This protein binds this small molecule.
Small molecule (SMILES): CC(=O)N[C@@H]1[C@@H](O)[C@H](O)[C@@H](CO)O[C@H]1O

Binding-site contacts:
Ligand atom O7 contacts residue ASN799 of chain 1.B at 3.4 Å (h-bond).
Ligand atom O7 contacts residue ASN1159 of chain 1.B at 3.7 Å.
Ligand atom N2 contacts residue ASN799 of chain 1.B at 2.9 Å (h-bond).
Ligand atom C7 contacts residue ASN799 of chain 1.B at 3.2 Å.
Ligand atom C4 contacts residue ASN799 of chain 1.B at 4.2 Å.
Ligand atom C1 contacts residue ASN1159 of chain 1.B at 4.4 Å.
Ligand atom C1 contacts residue ASN799 of chain 1.B at 1.4 Å.
Ligand atom O5 contacts residue ASN799 of chain 1.B at 2.4 Å (h-bond).
Ligand atom C5 contacts residue ASN799 of chain 1.B at 3.7 Å.
Ligand atom C2 contacts residue ASN799 of chain 1.B at 2.5 Å.
Ligand atom C8 contacts residue ASN799 of chain 1.B at 4.3 Å.
Ligand atom C8 contacts residue THR798 of chain 1.B at 4.2 Å.
Ligand atom C3 contacts residue ASN799 of chain 1.B at 3.8 Å.

Sequence of chain 1.B:
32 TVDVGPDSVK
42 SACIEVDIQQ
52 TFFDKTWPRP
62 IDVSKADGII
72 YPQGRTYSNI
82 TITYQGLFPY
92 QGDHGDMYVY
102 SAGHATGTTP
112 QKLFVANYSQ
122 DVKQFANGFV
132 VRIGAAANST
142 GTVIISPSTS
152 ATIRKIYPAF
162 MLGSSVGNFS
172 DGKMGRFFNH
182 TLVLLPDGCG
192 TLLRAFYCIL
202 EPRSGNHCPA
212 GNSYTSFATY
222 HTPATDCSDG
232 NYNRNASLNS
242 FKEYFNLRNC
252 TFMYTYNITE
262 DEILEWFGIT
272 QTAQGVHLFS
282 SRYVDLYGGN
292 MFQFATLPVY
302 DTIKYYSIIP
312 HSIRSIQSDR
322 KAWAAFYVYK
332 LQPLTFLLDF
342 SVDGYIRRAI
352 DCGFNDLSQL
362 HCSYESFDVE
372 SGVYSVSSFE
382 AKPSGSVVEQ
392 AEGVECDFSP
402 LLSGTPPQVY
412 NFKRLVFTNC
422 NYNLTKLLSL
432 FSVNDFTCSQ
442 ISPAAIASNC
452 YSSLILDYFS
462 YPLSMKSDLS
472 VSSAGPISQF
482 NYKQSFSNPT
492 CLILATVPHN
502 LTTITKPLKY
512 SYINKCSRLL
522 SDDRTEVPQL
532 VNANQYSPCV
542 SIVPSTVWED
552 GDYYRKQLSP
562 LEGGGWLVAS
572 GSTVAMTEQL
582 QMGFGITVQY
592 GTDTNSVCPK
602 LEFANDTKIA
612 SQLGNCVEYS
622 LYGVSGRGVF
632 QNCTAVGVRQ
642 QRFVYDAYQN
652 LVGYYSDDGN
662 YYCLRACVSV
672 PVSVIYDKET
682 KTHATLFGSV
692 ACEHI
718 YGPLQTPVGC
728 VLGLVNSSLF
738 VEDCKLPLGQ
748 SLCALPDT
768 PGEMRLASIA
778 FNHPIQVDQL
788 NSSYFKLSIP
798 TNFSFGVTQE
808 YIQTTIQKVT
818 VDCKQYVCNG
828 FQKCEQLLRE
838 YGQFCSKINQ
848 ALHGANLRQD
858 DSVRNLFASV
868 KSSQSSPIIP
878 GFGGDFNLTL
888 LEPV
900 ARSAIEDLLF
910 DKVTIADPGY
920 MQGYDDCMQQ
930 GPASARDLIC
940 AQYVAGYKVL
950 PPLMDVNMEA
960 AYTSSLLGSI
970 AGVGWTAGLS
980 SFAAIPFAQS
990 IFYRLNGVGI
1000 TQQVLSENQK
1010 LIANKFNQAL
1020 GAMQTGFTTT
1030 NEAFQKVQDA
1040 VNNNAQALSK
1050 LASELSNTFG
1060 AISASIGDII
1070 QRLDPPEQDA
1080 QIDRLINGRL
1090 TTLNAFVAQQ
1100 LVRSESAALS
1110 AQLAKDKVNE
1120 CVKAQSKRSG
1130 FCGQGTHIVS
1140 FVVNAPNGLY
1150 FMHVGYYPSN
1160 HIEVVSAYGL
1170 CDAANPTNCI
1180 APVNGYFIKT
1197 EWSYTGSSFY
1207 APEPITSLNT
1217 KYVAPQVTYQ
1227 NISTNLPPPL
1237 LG